Binding-site contacts:
Ligand atom O2 contacts residue PHE189 of chain 1.A at 3.3 Å.
Ligand atom N5 contacts residue TRP114 of chain 1.A at 3.4 Å (h-bond).
Ligand atom N5 contacts residue PHE16 of chain 1.A at 3.6 Å.
Ligand atom C11 contacts residue TRP114 of chain 1.A at 3.6 Å (hydrophobic).
Ligand atom O1 contacts residue GLN25 of chain 1.A at 3.6 Å.
Ligand atom N8 contacts residue ASN117 of chain 1.A at 3.6 Å.
Ligand atom N3 contacts residue GLU29 of chain 1.A at 3.8 Å.
Ligand atom C11 contacts residue PHE16 of chain 1.A at 3.8 Å (hydrophobic).
Ligand atom N6 contacts residue TRP114 of chain 1.A at 3.5 Å.
Ligand atom C11 contacts residue TYR118 of chain 1.A at 3.5 Å (hydrophobic).
Ligand atom C11 contacts residue PHE181 of chain 1.A at 3.9 Å (hydrophobic).
Ligand atom N8 contacts residue TYR118 of chain 1.A at 3.2 Å (h-bond).
Ligand atom C12 contacts residue LEU239 of chain 1.A at 3.8 Å (hydrophobic).
Ligand atom N5 contacts residue PHE19 of chain 1.A at 3.9 Å.
Ligand atom N6 contacts residue PHE181 of chain 1.A at 3.8 Å.
Ligand atom C9 contacts residue PHE189 of chain 1.A at 3.6 Å (hydrophobic).
Ligand atom C4 contacts residue GLU29 of chain 1.A at 3.6 Å.
Ligand atom C9 contacts residue TRP114 of chain 1.A at 3.8 Å (hydrophobic).
Ligand atom C2 contacts residue TRP114 of chain 1.A at 3.6 Å (hydrophobic).
Ligand atom C9 contacts residue TYR118 of chain 1.A at 3.8 Å (hydrophobic).
Ligand atom O2 contacts residue PHE191 of chain 1.A at 3.4 Å.
Ligand atom C11 contacts residue SAH1 of chain 1.C at 3.3 Å.
Ligand atom N3 contacts residue TRP114 of chain 1.A at 3.5 Å.
Ligand atom O1 contacts residue VAL163 of chain 1.A at 3.6 Å.
Ligand atom N8 contacts residue PHE189 of chain 1.A at 3.9 Å.
Ligand atom C9 contacts residue ASN117 of chain 1.A at 3.3 Å.
Ligand atom C1 contacts residue TRP114 of chain 1.A at 3.6 Å (hydrophobic).
Ligand atom N8 contacts residue TRP114 of chain 1.A at 3.7 Å.
Ligand atom N3 contacts residue GLN25 of chain 1.A at 3.0 Å (h-bond).
Ligand atom C12 contacts residue PHE191 of chain 1.A at 3.6 Å (hydrophobic).
Ligand atom O1 contacts residue LEU239 of chain 1.A at 3.6 Å.
Ligand atom C4 contacts residue TRP114 of chain 1.A at 3.4 Å (hydrophobic).
Ligand atom O2 contacts residue ASN117 of chain 1.A at 2.6 Å (h-bond).
Ligand atom C7 contacts residue TRP114 of chain 1.A at 3.5 Å (hydrophobic).
Ligand atom C12 contacts residue VAL147 of chain 1.A at 3.7 Å (hydrophobic).
Ligand atom C4 contacts residue GLN25 of chain 1.A at 3.6 Å.
Ligand atom O1 contacts residue TRP114 of chain 1.A at 3.6 Å.
Ligand atom C4 contacts residue PHE19 of chain 1.A at 3.5 Å (hydrophobic).
Ligand atom N10 contacts residue TRP114 of chain 1.A at 3.7 Å.
Ligand atom O2 contacts residue TYR118 of chain 1.A at 3.5 Å (h-bond).

This protein binds this small molecule.
Small molecule (SMILES): Cn1ncnc2c(=O)n(C)c(=O)nc1-2

Sequence of chain 1.A:
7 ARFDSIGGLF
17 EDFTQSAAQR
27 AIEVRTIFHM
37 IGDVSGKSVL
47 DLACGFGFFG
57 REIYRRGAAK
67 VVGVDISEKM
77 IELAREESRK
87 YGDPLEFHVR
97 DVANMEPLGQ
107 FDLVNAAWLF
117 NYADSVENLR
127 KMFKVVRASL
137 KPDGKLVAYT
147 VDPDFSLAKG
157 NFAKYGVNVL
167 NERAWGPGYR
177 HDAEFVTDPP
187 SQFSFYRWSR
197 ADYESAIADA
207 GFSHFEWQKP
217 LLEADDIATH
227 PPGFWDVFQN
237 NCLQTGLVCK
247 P